This small molecule binds to this protein.
Small molecule (SMILES): CCO/N=C/c1ccc(OCC[C@@H](C)CCN2CCN(c3ccncc3)C2=O)cc1

Sequence of chain 38.A:
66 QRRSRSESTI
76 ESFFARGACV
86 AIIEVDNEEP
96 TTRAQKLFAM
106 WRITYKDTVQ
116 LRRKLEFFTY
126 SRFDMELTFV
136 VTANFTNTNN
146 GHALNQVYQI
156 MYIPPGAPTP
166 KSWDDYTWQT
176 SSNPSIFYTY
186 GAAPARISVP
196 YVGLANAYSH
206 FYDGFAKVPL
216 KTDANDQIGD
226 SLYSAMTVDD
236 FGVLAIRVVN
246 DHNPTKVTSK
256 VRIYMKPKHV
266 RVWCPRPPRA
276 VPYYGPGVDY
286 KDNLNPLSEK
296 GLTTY

Binding-site contacts:
Ligand atom CAJ contacts residue LEU132 of chain 38.A at 3.3 Å (hydrophobic).
Ligand atom CAJ contacts residue VAL194 of chain 38.A at 3.6 Å (hydrophobic).
Ligand atom CAO contacts residue PHE236 of chain 38.A at 3.7 Å (hydrophobic).
Ligand atom CAM contacts residue TYR157 of chain 38.A at 3.8 Å (hydrophobic).
Ligand atom OAC contacts residue THR109 of chain 38.A at 3.8 Å.
Ligand atom CAL contacts residue LEU132 of chain 38.A at 3.9 Å (hydrophobic).
Ligand atom NAU contacts residue LYS111 of chain 38.A at 3.5 Å (salt-bridge).
Ligand atom CAH contacts residue TYR110 of chain 38.A at 3.6 Å (hydrophobic).
Ligand atom NBC contacts residue PHE236 of chain 38.A at 3.7 Å.
Ligand atom CAE contacts residue TYR110 of chain 38.A at 3.8 Å (hydrophobic).
Ligand atom CAF contacts residue LYS111 of chain 38.A at 3.6 Å.
Ligand atom CAG contacts residue TYR110 of chain 38.A at 3.7 Å (hydrophobic).
Ligand atom CAX contacts residue TYR110 of chain 38.A at 3.6 Å (hydrophobic).
Ligand atom CAD contacts residue ILE192 of chain 38.A at 3.4 Å (hydrophobic).
Ligand atom CAY contacts residue VAL194 of chain 38.A at 3.8 Å (hydrophobic).
Ligand atom CBA contacts residue TYR110 of chain 38.A at 3.4 Å (hydrophobic).
Ligand atom NBD contacts residue PHE236 of chain 38.A at 3.6 Å.
Ligand atom CAZ contacts residue VAL194 of chain 38.A at 3.9 Å (hydrophobic).
Ligand atom CAE contacts residue SER204 of chain 38.A at 3.4 Å.
Ligand atom CAA contacts residue SER180 of chain 38.A at 3.6 Å.
Ligand atom CAA contacts residue PRO179 of chain 38.A at 3.3 Å (hydrophobic).
Ligand atom CAK contacts residue TYR157 of chain 38.A at 3.6 Å (hydrophobic).
Ligand atom OAV contacts residue ILE192 of chain 38.A at 3.1 Å.
Ligand atom CAI contacts residue TYR157 of chain 38.A at 3.6 Å (hydrophobic).
Ligand atom CAQ contacts residue PHE236 of chain 38.A at 3.5 Å (hydrophobic).
Ligand atom OAC contacts residue PHE236 of chain 38.A at 3.5 Å.
Ligand atom NBD contacts residue TYR110 of chain 38.A at 3.4 Å.
Ligand atom CAS contacts residue TYR203 of chain 38.A at 3.7 Å (hydrophobic).
Ligand atom CAL contacts residue MET130 of chain 38.A at 3.2 Å (hydrophobic).
Ligand atom NAT contacts residue ILE192 of chain 38.A at 3.8 Å.
Ligand atom OAC contacts residue TYR110 of chain 38.A at 3.6 Å.
Ligand atom CAN contacts residue ILE108 of chain 38.A at 3.7 Å (hydrophobic).
Ligand atom CAA contacts residue ILE181 of chain 38.A at 3.8 Å (hydrophobic).
Ligand atom CAX contacts residue PHE236 of chain 38.A at 3.3 Å (hydrophobic).
Ligand atom NAT contacts residue TYR157 of chain 38.A at 3.4 Å.
Ligand atom CAA contacts residue ILE155 of chain 38.A at 3.8 Å (hydrophobic).
Ligand atom CAB contacts residue TYR203 of chain 38.A at 3.6 Å (hydrophobic).
Ligand atom CAR contacts residue TYR203 of chain 38.A at 3.7 Å (hydrophobic).
Ligand atom CAL contacts residue VAL194 of chain 38.A at 3.8 Å (hydrophobic).
Ligand atom CBB contacts residue MET130 of chain 38.A at 3.7 Å (hydrophobic).

Sequence of chain 38.C:
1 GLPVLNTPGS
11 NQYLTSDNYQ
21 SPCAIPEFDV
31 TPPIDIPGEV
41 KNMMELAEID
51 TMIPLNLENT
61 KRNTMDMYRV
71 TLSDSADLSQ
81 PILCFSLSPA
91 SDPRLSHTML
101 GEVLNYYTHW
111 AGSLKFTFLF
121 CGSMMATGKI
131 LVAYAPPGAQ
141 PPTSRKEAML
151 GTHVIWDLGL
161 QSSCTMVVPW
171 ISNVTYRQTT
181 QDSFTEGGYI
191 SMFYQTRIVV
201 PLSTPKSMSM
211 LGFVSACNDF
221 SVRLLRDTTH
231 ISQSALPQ